Sequence of chain 1.B:
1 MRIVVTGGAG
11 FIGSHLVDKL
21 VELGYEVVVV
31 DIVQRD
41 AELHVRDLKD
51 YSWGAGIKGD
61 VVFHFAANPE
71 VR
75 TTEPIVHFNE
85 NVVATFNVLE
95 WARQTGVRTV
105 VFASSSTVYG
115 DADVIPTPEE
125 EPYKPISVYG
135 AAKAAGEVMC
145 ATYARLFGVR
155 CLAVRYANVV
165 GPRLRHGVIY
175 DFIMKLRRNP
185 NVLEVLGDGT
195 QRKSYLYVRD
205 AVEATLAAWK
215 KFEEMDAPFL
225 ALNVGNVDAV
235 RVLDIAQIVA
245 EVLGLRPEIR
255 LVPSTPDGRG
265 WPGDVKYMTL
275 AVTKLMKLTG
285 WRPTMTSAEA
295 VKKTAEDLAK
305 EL

Binding-site contacts:
Ligand atom O2A contacts residue ASN162 of chain 1.B at 3.3 Å (h-bond).
Ligand atom O2 contacts residue VAL189 of chain 1.B at 3.6 Å.
Ligand atom O2D contacts residue ASP268 of chain 1.B at 2.7 Å (salt-bridge).
Ligand atom O6' contacts residue GLU70 of chain 1.B at 3.5 Å.
Ligand atom PA contacts residue ASN162 of chain 1.B at 3.5 Å.
Ligand atom C5 contacts residue ASP175 of chain 1.B at 3.5 Å.
Ligand atom O3A contacts residue ASN162 of chain 1.B at 3.6 Å (h-bond).
Ligand atom O3D contacts residue LYS197 of chain 1.B at 3.2 Å (salt-bridge).
Ligand atom O2B contacts residue TRP265 of chain 1.B at 3.5 Å.
Ligand atom C2D contacts residue TRP265 of chain 1.B at 3.5 Å (hydrophobic).
Ligand atom PA contacts residue LYS197 of chain 1.B at 3.6 Å.
Ligand atom C6 contacts residue TRP265 of chain 1.B at 3.6 Å (hydrophobic).
Ligand atom C3' contacts residue ASN162 of chain 1.B at 3.2 Å.
Ligand atom O3' contacts residue SER110 of chain 1.B at 2.8 Å (h-bond).
Ligand atom O4' contacts residue SER109 of chain 1.B at 2.8 Å (h-bond).
Ligand atom O3D contacts residue GLN195 of chain 1.B at 3.6 Å.
Ligand atom O4D contacts residue VAL236 of chain 1.B at 3.3 Å.
Ligand atom O2D contacts residue GLN195 of chain 1.B at 3.1 Å (h-bond).
Ligand atom O3' contacts residue SER109 of chain 1.B at 3.4 Å (h-bond).
Ligand atom O5D contacts residue LYS197 of chain 1.B at 3.2 Å (salt-bridge).
Ligand atom C2D contacts residue ASP268 of chain 1.B at 3.6 Å.
Ligand atom C6' contacts residue TYR133 of chain 1.B at 3.4 Å (hydrophobic).
Ligand atom O6' contacts residue PRO69 of chain 1.B at 2.4 Å (h-bond).
Ligand atom O2A contacts residue VAL172 of chain 1.B at 3.6 Å.
Ligand atom O4' contacts residue NAD1 of chain 1.G at 3.2 Å.
Ligand atom O2' contacts residue ASN162 of chain 1.B at 2.8 Å (h-bond).
Ligand atom O2A contacts residue TYR199 of chain 1.B at 2.4 Å (h-bond).
Ligand atom C2' contacts residue ASN162 of chain 1.B at 3.4 Å.
Ligand atom O3D contacts residue ASP268 of chain 1.B at 2.9 Å (salt-bridge).
Ligand atom O5' contacts residue VAL71 of chain 1.B at 3.4 Å.
Ligand atom O2' contacts residue MET272 of chain 1.B at 3.5 Å.
Ligand atom O3' contacts residue TYR160 of chain 1.B at 3.5 Å (h-bond).
Ligand atom C6' contacts residue PRO69 of chain 1.B at 2.7 Å (hydrophobic).
Ligand atom O1A contacts residue LYS197 of chain 1.B at 2.8 Å (salt-bridge).
Ligand atom O6' contacts residue VAL71 of chain 1.B at 3.3 Å (h-bond).
Ligand atom O2 contacts residue LEU190 of chain 1.B at 2.9 Å (h-bond).
Ligand atom O4' contacts residue TYR133 of chain 1.B at 3.3 Å (h-bond).
Ligand atom O3D contacts residue VAL269 of chain 1.B at 3.5 Å (h-bond).
Ligand atom O1A contacts residue ASN162 of chain 1.B at 2.9 Å (h-bond).
Ligand atom C3D contacts residue ASP268 of chain 1.B at 3.3 Å.

This protein binds this small molecule.
Small molecule (SMILES): O=c1ccn([C@@H]2O[C@H](CO[P](=O)(O)O[P](=O)(O)O[C@H]3O[C@H](CO)[C@H](O)[C@H](O)[C@H]3O)[C@@H](O)[C@H]2O)c(=O)[nH]1